Sequence of chain 1.A:
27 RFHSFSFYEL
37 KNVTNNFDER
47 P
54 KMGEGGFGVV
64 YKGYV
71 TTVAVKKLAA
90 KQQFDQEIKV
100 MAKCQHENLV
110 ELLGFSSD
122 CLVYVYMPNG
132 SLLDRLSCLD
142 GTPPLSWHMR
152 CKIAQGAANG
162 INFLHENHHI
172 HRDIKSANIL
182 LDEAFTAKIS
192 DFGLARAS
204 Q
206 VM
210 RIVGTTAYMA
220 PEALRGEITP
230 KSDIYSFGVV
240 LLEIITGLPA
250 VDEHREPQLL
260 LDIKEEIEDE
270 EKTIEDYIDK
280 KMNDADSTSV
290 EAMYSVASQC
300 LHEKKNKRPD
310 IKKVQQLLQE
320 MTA

Binding-site contacts:
Ligand atom C7 contacts residue LEU181 of chain 1.A at 3.8 Å (hydrophobic).
Ligand atom O12 contacts residue MET55 of chain 1.A at 3.5 Å.
Ligand atom O13 contacts residue VAL63 of chain 1.A at 4.2 Å.
Ligand atom O12 contacts residue VAL126 of chain 1.A at 4.2 Å.
Ligand atom C10 contacts residue MET55 of chain 1.A at 4.3 Å (hydrophobic).
Ligand atom O13 contacts residue LEU181 of chain 1.A at 3.5 Å.
Ligand atom C4 contacts residue LEU181 of chain 1.A at 4.4 Å (hydrophobic).
Ligand atom C7 contacts residue VAL63 of chain 1.A at 4.2 Å (hydrophobic).
Ligand atom C10 contacts residue MET128 of chain 1.A at 3.6 Å (hydrophobic).
Ligand atom C6 contacts residue VAL63 of chain 1.A at 3.8 Å (hydrophobic).
Ligand atom C2 contacts residue TYR125 of chain 1.A at 3.6 Å (hydrophobic).
Ligand atom C10 contacts residue LEU181 of chain 1.A at 4.2 Å (hydrophobic).
Ligand atom N11 contacts residue MET128 of chain 1.A at 3.5 Å.
Ligand atom C1 contacts residue SER191 of chain 1.A at 3.8 Å.
Ligand atom C7 contacts residue MET55 of chain 1.A at 4.3 Å (hydrophobic).
Ligand atom C1 contacts residue TYR125 of chain 1.A at 4.0 Å (hydrophobic).
Ligand atom N11 contacts residue TYR127 of chain 1.A at 4.3 Å.
Ligand atom N11 contacts residue ALA74 of chain 1.A at 3.5 Å.
Ligand atom C1 contacts residue LEU181 of chain 1.A at 3.7 Å (hydrophobic).
Ligand atom C2 contacts residue LYS76 of chain 1.A at 3.8 Å.
Ligand atom C3 contacts residue MET55 of chain 1.A at 4.0 Å (hydrophobic).
Ligand atom C1 contacts residue VAL109 of chain 1.A at 3.9 Å (hydrophobic).
Ligand atom C8 contacts residue VAL63 of chain 1.A at 3.8 Å (hydrophobic).
Ligand atom C9 contacts residue TYR125 of chain 1.A at 4.3 Å (hydrophobic).
Ligand atom O12 contacts residue MET128 of chain 1.A at 2.8 Å (h-bond).
Ligand atom N11 contacts residue LEU181 of chain 1.A at 4.0 Å.
Ligand atom C5 contacts residue MET55 of chain 1.A at 3.4 Å (hydrophobic).
Ligand atom C6 contacts residue LEU181 of chain 1.A at 4.0 Å (hydrophobic).
Ligand atom C10 contacts residue ALA74 of chain 1.A at 3.6 Å (hydrophobic).
Ligand atom O12 contacts residue ALA74 of chain 1.A at 3.8 Å.
Ligand atom C2 contacts residue VAL63 of chain 1.A at 3.8 Å (hydrophobic).
Ligand atom C8 contacts residue LEU181 of chain 1.A at 3.5 Å (hydrophobic).
Ligand atom N11 contacts residue TYR125 of chain 1.A at 4.4 Å.
Ligand atom C9 contacts residue LEU181 of chain 1.A at 3.8 Å (hydrophobic).
Ligand atom C7 contacts residue ALA74 of chain 1.A at 4.2 Å (hydrophobic).
Ligand atom O12 contacts residue TYR127 of chain 1.A at 3.6 Å.
Ligand atom O13 contacts residue ALA74 of chain 1.A at 4.2 Å.
Ligand atom C4 contacts residue VAL63 of chain 1.A at 4.1 Å (hydrophobic).
Ligand atom C10 contacts residue VAL126 of chain 1.A at 4.0 Å (hydrophobic).
Ligand atom N11 contacts residue VAL126 of chain 1.A at 3.0 Å (h-bond).

The protein below binds the small molecule below.
Small molecule (SMILES): CC(C)Oc1ccccc1C(N)=O